This protein binds this small molecule.
Small molecule (SMILES): O=Cc1ccc(O)cc1

Sequence of chain 2.C:
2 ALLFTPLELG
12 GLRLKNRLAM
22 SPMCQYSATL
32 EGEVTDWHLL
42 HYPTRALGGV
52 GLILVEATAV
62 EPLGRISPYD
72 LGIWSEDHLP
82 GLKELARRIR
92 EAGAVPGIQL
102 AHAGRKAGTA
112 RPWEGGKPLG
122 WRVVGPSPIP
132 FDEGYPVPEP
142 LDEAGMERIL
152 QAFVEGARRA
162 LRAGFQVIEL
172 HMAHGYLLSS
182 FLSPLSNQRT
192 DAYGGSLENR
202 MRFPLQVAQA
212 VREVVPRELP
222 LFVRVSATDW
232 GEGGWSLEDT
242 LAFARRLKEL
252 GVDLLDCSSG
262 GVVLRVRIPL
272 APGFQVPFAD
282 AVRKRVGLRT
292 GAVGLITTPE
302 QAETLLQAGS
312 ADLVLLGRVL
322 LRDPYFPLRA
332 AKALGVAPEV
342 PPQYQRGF

Binding-site contacts:
Ligand atom O4 contacts residue TYR177 of chain 2.C at 3.2 Å.
Ligand atom C6 contacts residue TYR27 of chain 2.C at 3.8 Å (hydrophobic).
Ligand atom C1' contacts residue TYR27 of chain 2.C at 3.5 Å (hydrophobic).
Ligand atom C5 contacts residue ILE67 of chain 2.C at 3.7 Å (hydrophobic).
Ligand atom C6 contacts residue FMN1 of chain 2.I at 3.3 Å.
Ligand atom C4 contacts residue FMN1 of chain 2.I at 3.2 Å.
Ligand atom O1' contacts residue CYS25 of chain 2.C at 4.2 Å.
Ligand atom C2 contacts residue TYR177 of chain 2.C at 4.4 Å (hydrophobic).
Ligand atom O4 contacts residue FMN1 of chain 2.I at 3.2 Å.
Ligand atom O4 contacts residue HIS175 of chain 2.C at 2.7 Å (h-bond).
Ligand atom C5 contacts residue FMN1 of chain 2.I at 3.3 Å.
Ligand atom C3 contacts residue HIS175 of chain 2.C at 3.3 Å.
Ligand atom C4 contacts residue HIS172 of chain 2.C at 3.9 Å.
Ligand atom C6 contacts residue ILE67 of chain 2.C at 3.9 Å (hydrophobic).
Ligand atom C2 contacts residue FMN1 of chain 2.I at 3.5 Å.
Ligand atom C1 contacts residue FMN1 of chain 2.I at 3.4 Å.
Ligand atom C3 contacts residue FMN1 of chain 2.I at 3.4 Å.
Ligand atom C4 contacts residue HIS175 of chain 2.C at 3.5 Å.
Ligand atom O4 contacts residue HIS172 of chain 2.C at 2.6 Å (h-bond).
Ligand atom C1 contacts residue TYR177 of chain 2.C at 4.2 Å (hydrophobic).
Ligand atom O1' contacts residue FMN1 of chain 2.I at 3.4 Å.
Ligand atom C6 contacts residue CYS25 of chain 2.C at 3.8 Å (hydrophobic).
Ligand atom C5 contacts residue TYR177 of chain 2.C at 3.5 Å (hydrophobic).
Ligand atom C1' contacts residue FMN1 of chain 2.I at 3.4 Å.
Ligand atom C6 contacts residue TYR177 of chain 2.C at 3.8 Å (hydrophobic).
Ligand atom C4 contacts residue TYR177 of chain 2.C at 3.5 Å (hydrophobic).
Ligand atom C1 contacts residue TYR27 of chain 2.C at 4.1 Å (hydrophobic).
Ligand atom C5 contacts residue CYS25 of chain 2.C at 4.0 Å (hydrophobic).
Ligand atom C3 contacts residue TYR177 of chain 2.C at 4.2 Å (hydrophobic).
Ligand atom O1' contacts residue TYR27 of chain 2.C at 2.6 Å (h-bond).